Sequence of chain 5.A:
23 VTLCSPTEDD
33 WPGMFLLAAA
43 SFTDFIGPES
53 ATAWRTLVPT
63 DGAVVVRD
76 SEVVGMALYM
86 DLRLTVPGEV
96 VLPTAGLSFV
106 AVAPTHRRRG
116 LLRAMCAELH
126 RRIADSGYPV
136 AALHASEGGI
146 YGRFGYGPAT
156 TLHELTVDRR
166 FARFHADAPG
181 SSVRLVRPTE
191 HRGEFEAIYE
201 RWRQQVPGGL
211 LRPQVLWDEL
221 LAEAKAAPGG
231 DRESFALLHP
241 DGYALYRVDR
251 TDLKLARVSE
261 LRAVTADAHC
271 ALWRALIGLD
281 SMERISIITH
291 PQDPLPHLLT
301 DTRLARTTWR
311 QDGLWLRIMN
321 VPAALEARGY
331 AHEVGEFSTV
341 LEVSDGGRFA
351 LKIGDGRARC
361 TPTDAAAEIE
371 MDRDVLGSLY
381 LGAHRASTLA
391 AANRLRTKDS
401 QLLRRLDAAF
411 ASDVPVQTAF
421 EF

This small molecule binds to this protein.
Small molecule (SMILES): Fc1cccc(NN=Cc2ccc(Cl)cc2)c1

Binding-site contacts:
Ligand atom C7 contacts residue ALA53 of chain 5.A at 4.0 Å (hydrophobic).
Ligand atom C5 contacts residue TRP56 of chain 5.A at 4.0 Å (hydrophobic).
Ligand atom C10 contacts residue VAL60 of chain 5.A at 4.0 Å (hydrophobic).
Ligand atom N2 contacts residue ILE48 of chain 5.A at 4.0 Å.
Ligand atom C9 contacts residue TRP56 of chain 5.A at 3.8 Å (hydrophobic).
Ligand atom F1 contacts residue ARG57 of chain 5.A at 4.0 Å.
Ligand atom C9 contacts residue ARG57 of chain 5.A at 3.8 Å.
Ligand atom C10 contacts residue TRP56 of chain 5.A at 3.6 Å (hydrophobic).
Ligand atom F1 contacts residue PHE104 of chain 5.A at 3.9 Å.
Ligand atom N1 contacts residue TRP56 of chain 5.A at 3.7 Å.
Ligand atom C9 contacts residue LEU83 of chain 5.A at 3.8 Å (hydrophobic).
Ligand atom C10 contacts residue MET85 of chain 5.A at 3.6 Å (hydrophobic).
Ligand atom N1 contacts residue GOL1 of chain 5.K at 3.8 Å.
Ligand atom C7 contacts residue PHE104 of chain 5.A at 3.3 Å (hydrophobic).
Ligand atom C11 contacts residue SER103 of chain 5.A at 3.8 Å.
Ligand atom F1 contacts residue TRP33 of chain 5.A at 3.8 Å.
Ligand atom C12 contacts residue ILE48 of chain 5.A at 3.7 Å (hydrophobic).
Ligand atom C5 contacts residue GOL1 of chain 5.K at 3.7 Å.
Ligand atom C6 contacts residue PHE104 of chain 5.A at 3.5 Å (hydrophobic).
Ligand atom C3 contacts residue GOL1 of chain 5.K at 3.5 Å.
Ligand atom N2 contacts residue GOL1 of chain 5.K at 3.7 Å.
Ligand atom C13 contacts residue TRP56 of chain 5.A at 3.8 Å (hydrophobic).
Ligand atom C5 contacts residue SER103 of chain 5.A at 3.6 Å.
Ligand atom N2 contacts residue PHE104 of chain 5.A at 3.4 Å.
Ligand atom C13 contacts residue ILE48 of chain 5.A at 3.8 Å (hydrophobic).
Ligand atom C12 contacts residue TRP56 of chain 5.A at 3.4 Å (hydrophobic).
Ligand atom C10 contacts residue LEU83 of chain 5.A at 3.7 Å (hydrophobic).
Ligand atom F1 contacts residue ALA53 of chain 5.A at 3.1 Å.
Ligand atom C9 contacts residue VAL60 of chain 5.A at 3.8 Å (hydrophobic).
Ligand atom N1 contacts residue ILE48 of chain 5.A at 3.6 Å.
Ligand atom N2 contacts residue SER103 of chain 5.A at 3.9 Å.
Ligand atom C2 contacts residue GOL1 of chain 5.K at 3.7 Å.
Ligand atom C6 contacts residue TRP56 of chain 5.A at 3.9 Å (hydrophobic).
Ligand atom C4 contacts residue GOL1 of chain 5.K at 3.6 Å.
Ligand atom C3 contacts residue PHE422 of chain 5.A at 3.3 Å (hydrophobic).
Ligand atom C11 contacts residue MET85 of chain 5.A at 3.9 Å (hydrophobic).
Ligand atom C4 contacts residue PHE422 of chain 5.A at 3.7 Å (hydrophobic).
Ligand atom C5 contacts residue PHE422 of chain 5.A at 3.4 Å (hydrophobic).
Ligand atom C11 contacts residue TRP56 of chain 5.A at 3.6 Å (hydrophobic).
Ligand atom C8 contacts residue ALA53 of chain 5.A at 3.5 Å (hydrophobic).